Binding-site contacts:
Ligand atom C1 contacts residue ASN23 of chain 2.A at 1.4 Å.
Ligand atom O5 contacts residue ASN23 of chain 2.A at 2.4 Å (h-bond).
Ligand atom O6 contacts residue LYS22 of chain 2.A at 4.3 Å.
Ligand atom O6 contacts residue ASN23 of chain 2.A at 3.4 Å (h-bond).
Ligand atom C2 contacts residue ASN23 of chain 2.A at 2.5 Å.
Ligand atom N2 contacts residue ASN23 of chain 2.A at 3.7 Å.
Ligand atom C4 contacts residue ASN23 of chain 2.A at 3.0 Å.
Ligand atom O4 contacts residue ASN23 of chain 2.A at 4.4 Å.
Ligand atom O3 contacts residue ASN23 of chain 2.A at 3.9 Å.
Ligand atom O7 contacts residue ASN23 of chain 2.A at 4.1 Å.
Ligand atom C5 contacts residue ASN23 of chain 2.A at 2.9 Å.
Ligand atom O7 contacts residue THR15 of chain 2.A at 4.4 Å.
Ligand atom C3 contacts residue ASN23 of chain 2.A at 3.2 Å.
Ligand atom C7 contacts residue ASN23 of chain 2.A at 4.2 Å.
Ligand atom C6 contacts residue ASN23 of chain 2.A at 2.9 Å.

This protein binds this small molecule.
Small molecule (SMILES): CC(=O)N[C@@H]1[C@@H](O)[C@H](O)[C@@H](CO)O[C@H]1O

Sequence of chain 2.A:
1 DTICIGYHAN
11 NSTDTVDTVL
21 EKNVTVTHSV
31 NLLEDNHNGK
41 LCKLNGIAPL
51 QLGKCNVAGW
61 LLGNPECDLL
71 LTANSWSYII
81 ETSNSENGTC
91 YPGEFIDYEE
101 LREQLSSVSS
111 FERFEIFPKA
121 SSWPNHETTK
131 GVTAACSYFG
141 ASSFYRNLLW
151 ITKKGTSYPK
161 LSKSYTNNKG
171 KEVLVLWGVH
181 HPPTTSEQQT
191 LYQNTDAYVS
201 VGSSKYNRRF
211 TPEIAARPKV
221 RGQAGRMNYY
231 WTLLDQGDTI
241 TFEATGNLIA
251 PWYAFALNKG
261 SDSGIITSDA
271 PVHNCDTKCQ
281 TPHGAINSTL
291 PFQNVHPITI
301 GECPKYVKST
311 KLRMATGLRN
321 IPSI